A protein and the small-molecule ligand that binds it are described below.
Small molecule (SMILES): CC(=O)N[C@@H]1[C@@H](O)[C@H](O)[C@@H](CO)O[C@H]1O

Binding-site contacts:
Ligand atom C4 contacts residue ASN676 of chain 1.D at 4.2 Å.
Ligand atom C7 contacts residue ASN676 of chain 1.D at 3.5 Å.
Ligand atom N2 contacts residue ASN676 of chain 1.D at 2.9 Å (h-bond).
Ligand atom C1 contacts residue ASN676 of chain 1.D at 1.4 Å.
Ligand atom C5 contacts residue ASN676 of chain 1.D at 3.7 Å.
Ligand atom O5 contacts residue ASN676 of chain 1.D at 2.4 Å (h-bond).
Ligand atom O7 contacts residue ASN676 of chain 1.D at 3.7 Å.
Ligand atom C3 contacts residue ASN676 of chain 1.D at 3.8 Å.
Ligand atom C2 contacts residue ASN676 of chain 1.D at 2.5 Å.

Sequence of chain 1.D:
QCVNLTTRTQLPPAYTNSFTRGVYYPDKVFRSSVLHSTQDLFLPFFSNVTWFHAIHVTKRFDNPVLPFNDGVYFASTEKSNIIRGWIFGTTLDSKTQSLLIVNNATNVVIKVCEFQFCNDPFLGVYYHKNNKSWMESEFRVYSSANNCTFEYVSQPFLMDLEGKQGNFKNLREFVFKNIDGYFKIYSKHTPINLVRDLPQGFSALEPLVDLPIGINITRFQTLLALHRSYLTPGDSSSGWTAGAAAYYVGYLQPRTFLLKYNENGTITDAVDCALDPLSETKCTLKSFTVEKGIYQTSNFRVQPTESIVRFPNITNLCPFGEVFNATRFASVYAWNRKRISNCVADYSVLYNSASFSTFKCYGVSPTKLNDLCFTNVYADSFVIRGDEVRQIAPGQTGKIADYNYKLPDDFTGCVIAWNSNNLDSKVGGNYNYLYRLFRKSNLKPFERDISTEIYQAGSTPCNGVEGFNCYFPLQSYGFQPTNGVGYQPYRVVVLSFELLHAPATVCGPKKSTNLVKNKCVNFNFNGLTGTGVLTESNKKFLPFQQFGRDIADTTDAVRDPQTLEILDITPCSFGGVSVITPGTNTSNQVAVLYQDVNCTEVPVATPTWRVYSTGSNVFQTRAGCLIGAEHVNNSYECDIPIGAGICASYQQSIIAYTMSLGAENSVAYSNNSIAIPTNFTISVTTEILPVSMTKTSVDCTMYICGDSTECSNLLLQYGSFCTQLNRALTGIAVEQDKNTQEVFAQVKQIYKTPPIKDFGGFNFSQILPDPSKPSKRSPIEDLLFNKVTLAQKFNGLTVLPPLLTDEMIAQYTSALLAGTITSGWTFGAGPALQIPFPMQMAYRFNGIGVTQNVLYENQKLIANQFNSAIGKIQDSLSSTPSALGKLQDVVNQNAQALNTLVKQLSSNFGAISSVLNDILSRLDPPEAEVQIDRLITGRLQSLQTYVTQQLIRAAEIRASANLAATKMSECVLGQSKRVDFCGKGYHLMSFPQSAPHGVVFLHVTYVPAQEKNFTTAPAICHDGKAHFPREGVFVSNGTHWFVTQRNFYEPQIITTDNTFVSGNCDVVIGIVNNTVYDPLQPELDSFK